Binding-site contacts:
Ligand atom N2 contacts residue ASN57 of chain 1.A at 2.9 Å (h-bond).
Ligand atom C5 contacts residue TYR88 of chain 1.A at 4.1 Å (hydrophobic).
Ligand atom O7 contacts residue ASN57 of chain 1.A at 3.3 Å (h-bond).
Ligand atom C5 contacts residue ASN57 of chain 1.A at 3.6 Å.
Ligand atom O5 contacts residue ASN57 of chain 1.A at 2.3 Å (h-bond).
Ligand atom C8 contacts residue ASN57 of chain 1.A at 4.5 Å.
Ligand atom C1 contacts residue ASN57 of chain 1.A at 1.4 Å.
Ligand atom O5 contacts residue TYR88 of chain 1.A at 3.5 Å (h-bond).
Ligand atom C6 contacts residue TYR88 of chain 1.A at 3.5 Å (hydrophobic).
Ligand atom C7 contacts residue ASN57 of chain 1.A at 3.3 Å.
Ligand atom O6 contacts residue TYR88 of chain 1.A at 2.8 Å (h-bond).
Ligand atom C8 contacts residue GLU56 of chain 1.A at 3.5 Å.
Ligand atom C4 contacts residue ASN57 of chain 1.A at 4.2 Å.
Ligand atom C3 contacts residue ASN57 of chain 1.A at 3.8 Å.
Ligand atom C2 contacts residue ASN57 of chain 1.A at 2.4 Å.

Sequence of chain 1.A:
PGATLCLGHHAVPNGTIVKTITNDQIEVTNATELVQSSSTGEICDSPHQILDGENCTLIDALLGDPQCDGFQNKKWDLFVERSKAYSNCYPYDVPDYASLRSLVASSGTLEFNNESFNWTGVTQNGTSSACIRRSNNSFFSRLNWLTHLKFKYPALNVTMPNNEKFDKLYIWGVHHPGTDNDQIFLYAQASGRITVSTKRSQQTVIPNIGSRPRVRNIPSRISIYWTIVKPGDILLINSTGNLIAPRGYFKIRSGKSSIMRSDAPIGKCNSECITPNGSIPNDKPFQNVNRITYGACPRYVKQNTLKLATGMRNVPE

A small-molecule ligand and the protein it binds are described below.
Small molecule (SMILES): CC(=O)N[C@@H]1[C@@H](O)[C@H](O)[C@@H](CO)O[C@H]1O